This small molecule binds to this protein.
Small molecule (SMILES): CC(=O)N[C@H]1[C@H](O[C@H]2[C@H](O)[C@@H](NC(C)=O)CO[C@@H]2CO)O[C@H](CO)[C@@H](O)[C@@H]1O

Sequence of chain 1.A:
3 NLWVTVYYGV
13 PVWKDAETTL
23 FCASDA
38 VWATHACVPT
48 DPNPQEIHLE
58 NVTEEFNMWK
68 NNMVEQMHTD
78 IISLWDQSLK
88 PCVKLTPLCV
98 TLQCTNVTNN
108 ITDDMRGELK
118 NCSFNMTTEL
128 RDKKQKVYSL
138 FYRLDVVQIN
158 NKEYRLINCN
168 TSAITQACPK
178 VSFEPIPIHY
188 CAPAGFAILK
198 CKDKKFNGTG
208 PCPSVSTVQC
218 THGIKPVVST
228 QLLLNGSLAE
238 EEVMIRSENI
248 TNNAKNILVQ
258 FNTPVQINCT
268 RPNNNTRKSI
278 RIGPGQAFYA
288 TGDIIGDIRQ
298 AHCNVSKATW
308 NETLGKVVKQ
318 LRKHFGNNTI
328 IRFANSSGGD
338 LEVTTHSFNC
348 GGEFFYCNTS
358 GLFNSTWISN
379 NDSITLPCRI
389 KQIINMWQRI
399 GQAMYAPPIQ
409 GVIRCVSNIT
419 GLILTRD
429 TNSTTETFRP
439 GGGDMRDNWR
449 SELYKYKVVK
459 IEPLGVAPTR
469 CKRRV

Binding-site contacts:
Ligand atom C6 contacts residue LYS159 of chain 1.A at 4.4 Å.
Ligand atom C4 contacts residue ASN103 of chain 1.A at 4.2 Å.
Ligand atom O7 contacts residue ASN103 of chain 1.A at 3.7 Å.
Ligand atom O5 contacts residue ASN103 of chain 1.A at 2.4 Å (h-bond).
Ligand atom N2 contacts residue ASN103 of chain 1.A at 2.6 Å (h-bond).
Ligand atom C1 contacts residue ASN103 of chain 1.A at 1.4 Å.
Ligand atom C8 contacts residue ASN103 of chain 1.A at 4.2 Å.
Ligand atom C3 contacts residue ASN103 of chain 1.A at 3.7 Å.
Ligand atom C7 contacts residue ASN103 of chain 1.A at 3.1 Å.
Ligand atom O6 contacts residue ASP110 of chain 1.A at 3.9 Å.
Ligand atom C5 contacts residue ASN103 of chain 1.A at 3.6 Å.
Ligand atom C2 contacts residue ASN103 of chain 1.A at 2.4 Å.